The small molecule below binds the protein below.
Small molecule (SMILES): C[C@H](N)C(=O)N1CCC[C@H]1C(=O)N[C@@H](CC(=O)O)C(=O)N[C@H](C(=O)N[C@@H](CCCN=C(N)N)C(=O)N1CCC[C@H]1C(=O)N[C@@H](C)C(=O)N1CCC[C@H]1C(=O)NCC=O)[C@@H](C)O

Sequence of chain 1.F:
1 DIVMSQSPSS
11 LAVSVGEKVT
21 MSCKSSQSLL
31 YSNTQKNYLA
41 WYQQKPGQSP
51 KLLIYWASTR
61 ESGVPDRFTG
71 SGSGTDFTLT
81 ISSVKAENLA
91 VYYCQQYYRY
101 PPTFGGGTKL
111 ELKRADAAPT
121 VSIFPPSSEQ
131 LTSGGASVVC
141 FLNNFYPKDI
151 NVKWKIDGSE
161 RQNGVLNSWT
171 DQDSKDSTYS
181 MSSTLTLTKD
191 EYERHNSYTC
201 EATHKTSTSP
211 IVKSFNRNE

Binding-site contacts:
Ligand atom CZ contacts residue GLU50 of chain 1.E at 3.6 Å.
Ligand atom NH2 contacts residue THR59 of chain 1.E at 3.2 Å (h-bond).
Ligand atom O contacts residue SER54 of chain 1.E at 2.8 Å (h-bond).
Ligand atom C contacts residue TYR104 of chain 1.E at 3.5 Å (hydrophobic).
Ligand atom O contacts residue VAL105 of chain 1.E at 3.4 Å.
Ligand atom O contacts residue TYR101 of chain 1.E at 2.5 Å (h-bond).
Ligand atom O contacts residue THR30 of chain 1.E at 3.1 Å (h-bond).
Ligand atom CD contacts residue GLU50 of chain 1.E at 3.4 Å.
Ligand atom C contacts residue TYR101 of chain 1.E at 3.6 Å (hydrophobic).
Ligand atom O contacts residue TYR104 of chain 1.E at 3.4 Å (h-bond).
Ligand atom CD contacts residue TYR98 of chain 1.F at 3.6 Å (hydrophobic).
Ligand atom C contacts residue TYR101 of chain 1.E at 3.2 Å (hydrophobic).
Ligand atom OD1 contacts residue ARG99 of chain 1.F at 3.2 Å (salt-bridge).
Ligand atom CD contacts residue TYR31 of chain 1.F at 3.4 Å (hydrophobic).
Ligand atom CA contacts residue TYR98 of chain 1.F at 3.4 Å (hydrophobic).
Ligand atom O contacts residue ARG99 of chain 1.F at 2.9 Å (salt-bridge).
Ligand atom CG contacts residue TYR38 of chain 1.F at 3.6 Å (hydrophobic).
Ligand atom NH1 contacts residue TYR100 of chain 1.F at 3.3 Å.
Ligand atom N contacts residue TYR104 of chain 1.E at 2.8 Å (h-bond).
Ligand atom CA contacts residue TYR104 of chain 1.E at 3.4 Å (hydrophobic).
Ligand atom CB contacts residue TYR100 of chain 1.F at 3.6 Å (hydrophobic).
Ligand atom CG contacts residue TYR100 of chain 1.F at 3.4 Å (hydrophobic).
Ligand atom CG contacts residue ASN31 of chain 1.E at 3.2 Å.
Ligand atom OD2 contacts residue TYR100 of chain 1.F at 3.0 Å (h-bond).
Ligand atom N contacts residue TYR98 of chain 1.F at 3.5 Å (h-bond).
Ligand atom O contacts residue TYR33 of chain 1.E at 2.7 Å (h-bond).
Ligand atom NH2 contacts residue TYR100 of chain 1.F at 3.5 Å.
Ligand atom OD2 contacts residue ARG99 of chain 1.F at 3.5 Å.
Ligand atom CB contacts residue TYR101 of chain 1.E at 3.6 Å (hydrophobic).
Ligand atom N contacts residue TYR98 of chain 1.F at 3.0 Å (h-bond).
Ligand atom NE contacts residue GLU50 of chain 1.E at 2.7 Å (salt-bridge).
Ligand atom CD contacts residue TYR33 of chain 1.E at 3.6 Å (hydrophobic).
Ligand atom N contacts residue TYR101 of chain 1.E at 3.1 Å (h-bond).
Ligand atom C contacts residue THR30 of chain 1.E at 3.4 Å.
Ligand atom C contacts residue ASN31 of chain 1.E at 3.1 Å.
Ligand atom C contacts residue THR30 of chain 1.E at 3.6 Å.
Ligand atom CB contacts residue TYR33 of chain 1.E at 3.6 Å (hydrophobic).
Ligand atom CA contacts residue TYR101 of chain 1.E at 3.5 Å (hydrophobic).
Ligand atom CZ contacts residue TYR100 of chain 1.F at 3.3 Å (hydrophobic).
Ligand atom CA contacts residue TYR101 of chain 1.E at 3.6 Å (hydrophobic).

Sequence of chain 1.E:
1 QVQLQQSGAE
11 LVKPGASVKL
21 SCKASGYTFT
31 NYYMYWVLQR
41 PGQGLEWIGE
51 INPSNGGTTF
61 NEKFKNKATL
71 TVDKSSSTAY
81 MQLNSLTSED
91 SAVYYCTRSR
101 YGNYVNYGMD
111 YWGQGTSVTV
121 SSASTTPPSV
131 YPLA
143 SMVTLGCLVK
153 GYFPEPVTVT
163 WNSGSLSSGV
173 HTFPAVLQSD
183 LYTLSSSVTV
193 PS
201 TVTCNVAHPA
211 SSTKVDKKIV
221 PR